Binding-site contacts:
Ligand atom O2S contacts residue HIS112 of chain 1.A at 3.1 Å (h-bond).
Ligand atom C11 contacts residue ASN99 of chain 1.A at 3.5 Å.
Ligand atom O2S contacts residue GLN106 of chain 1.A at 3.5 Å.
Ligand atom C5 contacts residue ILE44 of chain 1.A at 3.7 Å (hydrophobic).
Ligand atom O3S contacts residue GLY105 of chain 1.A at 3.7 Å.
Ligand atom C11 contacts residue TRP123 of chain 2.A at 3.2 Å (hydrophobic).
Ligand atom O2' contacts residue ASP43 of chain 1.A at 2.5 Å (salt-bridge).
Ligand atom N3 contacts residue ASP43 of chain 1.A at 3.8 Å.
Ligand atom C2' contacts residue ASP43 of chain 1.A at 3.7 Å.
Ligand atom C3' contacts residue ASP43 of chain 1.A at 3.5 Å.
Ligand atom O4' contacts residue PHE19 of chain 1.A at 3.3 Å.
Ligand atom O3S contacts residue HIS112 of chain 1.A at 3.0 Å (h-bond).
Ligand atom C2 contacts residue ILE44 of chain 1.A at 3.3 Å (hydrophobic).
Ligand atom S contacts residue SER107 of chain 1.A at 3.9 Å.
Ligand atom C4' contacts residue ASP43 of chain 1.A at 3.7 Å.
Ligand atom C2 contacts residue PHE41 of chain 1.A at 3.5 Å (hydrophobic).
Ligand atom N3 contacts residue ILE44 of chain 1.A at 3.3 Å (h-bond).
Ligand atom O2S contacts residue VAL108 of chain 1.A at 3.3 Å (h-bond).
Ligand atom O2S contacts residue SER107 of chain 1.A at 2.8 Å (h-bond).
Ligand atom O3S contacts residue ASN99 of chain 1.A at 2.8 Å (h-bond).
Ligand atom C10 contacts residue GLY105 of chain 1.A at 3.6 Å.
Ligand atom O3' contacts residue ASP43 of chain 1.A at 2.6 Å (salt-bridge).
Ligand atom O3' contacts residue HIS114 of chain 1.A at 3.6 Å.
Ligand atom N7 contacts residue ILE18 of chain 1.A at 3.6 Å.
Ligand atom O2' contacts residue SER45 of chain 1.A at 3.7 Å.
Ligand atom S contacts residue GLY105 of chain 1.A at 3.7 Å.
Ligand atom C4 contacts residue ILE44 of chain 1.A at 3.5 Å (hydrophobic).
Ligand atom O5' contacts residue HIS112 of chain 1.A at 2.6 Å (h-bond).
Ligand atom C5' contacts residue HIS112 of chain 1.A at 3.2 Å.
Ligand atom O5' contacts residue HIS114 of chain 1.A at 3.1 Å (h-bond).
Ligand atom N1S contacts residue GLY105 of chain 1.A at 2.7 Å (h-bond).
Ligand atom N9 contacts residue ILE44 of chain 1.A at 3.8 Å.
Ligand atom N6 contacts residue ILE22 of chain 1.A at 3.7 Å.
Ligand atom N1S contacts residue SER107 of chain 1.A at 3.2 Å (h-bond).
Ligand atom C11 contacts residue HIS114 of chain 1.A at 3.7 Å.
Ligand atom S contacts residue HIS112 of chain 1.A at 3.1 Å (h-bond).
Ligand atom O4' contacts residue LEU53 of chain 1.A at 3.5 Å.
Ligand atom O3S contacts residue HIS114 of chain 1.A at 3.3 Å (h-bond).
Ligand atom C2 contacts residue HIS42 of chain 1.A at 3.4 Å.
Ligand atom O2' contacts residue ILE44 of chain 1.A at 3.5 Å.

Sequence of chain 1.A:
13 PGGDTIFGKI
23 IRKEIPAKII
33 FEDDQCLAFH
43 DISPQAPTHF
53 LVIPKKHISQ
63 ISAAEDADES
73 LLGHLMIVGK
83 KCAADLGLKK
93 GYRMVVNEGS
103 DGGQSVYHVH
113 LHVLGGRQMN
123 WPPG

Sequence of chain 2.A:
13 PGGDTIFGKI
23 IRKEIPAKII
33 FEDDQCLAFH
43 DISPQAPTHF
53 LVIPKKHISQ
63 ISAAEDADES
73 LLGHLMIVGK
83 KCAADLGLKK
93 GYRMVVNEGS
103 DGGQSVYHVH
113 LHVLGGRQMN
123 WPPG

The protein below binds the small molecule below.
Small molecule (SMILES): CCNS(=O)(=O)OC[C@H]1OC(n2cnc3c(N)ncnc32)[C@H](O)[C@@H]1O